Binding-site contacts:
Ligand atom C16 contacts residue GLY47 of chain 1.K at 3.3 Å.
Ligand atom O3 contacts residue SER27 of chain 1.K at 2.7 Å (h-bond).
Ligand atom C44 contacts residue ALA49 of chain 1.K at 3.7 Å (hydrophobic).
Ligand atom O40 contacts residue THR1 of chain 1.K at 2.9 Å (h-bond).
Ligand atom C37 contacts residue THR1 of chain 1.K at 1.5 Å.
Ligand atom C56 contacts residue MET31 of chain 1.K at 2.9 Å (hydrophobic).
Ligand atom O14 contacts residue ALA49 of chain 1.K at 3.4 Å (h-bond).
Ligand atom C55 contacts residue MET31 of chain 1.K at 3.5 Å (hydrophobic).
Ligand atom C42 contacts residue LYS33 of chain 1.K at 3.4 Å.
Ligand atom C37 contacts residue TYR169 of chain 1.K at 3.6 Å (hydrophobic).
Ligand atom O3 contacts residue SER21 of chain 1.K at 3.3 Å (h-bond).
Ligand atom N28 contacts residue THR1 of chain 1.K at 3.5 Å (h-bond).
Ligand atom N15 contacts residue SER21 of chain 1.K at 3.1 Å (h-bond).
Ligand atom C59 contacts residue ALA49 of chain 1.K at 3.4 Å (hydrophobic).
Ligand atom N28 contacts residue GLY47 of chain 1.K at 3.0 Å (h-bond).
Ligand atom C2 contacts residue SER27 of chain 1.K at 3.3 Å.
Ligand atom O32 contacts residue THR1 of chain 1.K at 2.2 Å (h-bond).
Ligand atom C38 contacts residue TYR169 of chain 1.K at 3.3 Å (hydrophobic).
Ligand atom C38 contacts residue THR1 of chain 1.K at 2.5 Å.
Ligand atom C39 contacts residue THR1 of chain 1.K at 2.5 Å.
Ligand atom C55 contacts residue SER124 of chain 1.L at 3.6 Å.
Ligand atom O32 contacts residue GLY47 of chain 1.K at 3.4 Å (h-bond).
Ligand atom C62 contacts residue SER96 of chain 1.K at 3.3 Å.
Ligand atom C41 contacts residue LYS33 of chain 1.K at 3.5 Å.
Ligand atom C51 contacts residue SER27 of chain 1.K at 3.5 Å.
Ligand atom C38 contacts residue ARG19 of chain 1.K at 3.0 Å.
Ligand atom C30 contacts residue GLY47 of chain 1.K at 3.6 Å.
Ligand atom O27 contacts residue SER21 of chain 1.K at 3.2 Å (h-bond).
Ligand atom C30 contacts residue THR1 of chain 1.K at 2.7 Å.
Ligand atom C29 contacts residue THR1 of chain 1.K at 2.3 Å.
Ligand atom C50 contacts residue SER27 of chain 1.K at 3.4 Å.
Ligand atom C59 contacts residue SER130 of chain 1.L at 3.5 Å.
Ligand atom C26 contacts residue GLY47 of chain 1.K at 3.7 Å.
Ligand atom C63 contacts residue GLY47 of chain 1.K at 3.5 Å.
Ligand atom C43 contacts residue MET31 of chain 1.K at 3.1 Å (hydrophobic).
Ligand atom C11 contacts residue SER21 of chain 1.K at 3.1 Å.
Ligand atom C31 contacts residue THR1 of chain 1.K at 1.4 Å.
Ligand atom C38 contacts residue LYS33 of chain 1.K at 3.4 Å.
Ligand atom O27 contacts residue ALA20 of chain 1.K at 3.2 Å.
Ligand atom C44 contacts residue MET31 of chain 1.K at 3.5 Å (hydrophobic).

This protein binds this small molecule.
Small molecule (SMILES): CC1=C(C(=O)N[C@H](C)C(=O)N[C@@H](Cc2c[nH]c3ccccc23)C(=O)N[C@@H](Cc2ccccc2)C(=O)[C@H](C)CO)Cc2ccccc21

Sequence of chain 1.K:
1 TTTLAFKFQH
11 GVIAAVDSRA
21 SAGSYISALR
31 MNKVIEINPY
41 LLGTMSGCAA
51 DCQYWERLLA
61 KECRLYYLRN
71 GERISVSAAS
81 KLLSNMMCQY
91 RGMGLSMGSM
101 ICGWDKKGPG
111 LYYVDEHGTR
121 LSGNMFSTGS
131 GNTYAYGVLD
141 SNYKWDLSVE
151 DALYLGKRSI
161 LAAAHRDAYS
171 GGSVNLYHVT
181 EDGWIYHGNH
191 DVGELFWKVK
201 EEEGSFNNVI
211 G

Sequence of chain 1.L:
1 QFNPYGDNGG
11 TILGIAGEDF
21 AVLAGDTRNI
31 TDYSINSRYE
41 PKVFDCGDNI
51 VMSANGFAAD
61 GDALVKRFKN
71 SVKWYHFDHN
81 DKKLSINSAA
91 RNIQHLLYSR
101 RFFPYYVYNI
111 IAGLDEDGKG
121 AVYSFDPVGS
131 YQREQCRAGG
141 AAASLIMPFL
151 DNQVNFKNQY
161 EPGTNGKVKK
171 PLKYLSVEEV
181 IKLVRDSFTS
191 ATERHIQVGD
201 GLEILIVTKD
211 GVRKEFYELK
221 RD